A protein and the small-molecule ligand that binds it are described below.
Small molecule (SMILES): Oc1ccc(Br)cc1

Sequence of chain 1.B:
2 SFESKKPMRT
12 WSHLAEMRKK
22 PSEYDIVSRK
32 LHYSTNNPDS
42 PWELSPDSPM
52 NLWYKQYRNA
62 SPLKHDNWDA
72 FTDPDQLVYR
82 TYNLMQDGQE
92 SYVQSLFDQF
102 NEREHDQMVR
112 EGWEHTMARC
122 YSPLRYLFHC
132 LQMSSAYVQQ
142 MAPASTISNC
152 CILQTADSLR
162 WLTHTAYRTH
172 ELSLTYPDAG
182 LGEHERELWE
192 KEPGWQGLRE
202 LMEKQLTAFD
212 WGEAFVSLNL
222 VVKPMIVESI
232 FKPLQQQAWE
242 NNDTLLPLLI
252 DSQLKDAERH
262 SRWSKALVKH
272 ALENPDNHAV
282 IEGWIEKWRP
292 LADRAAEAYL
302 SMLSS

Binding-site contacts:
Ligand atom O1 contacts residue THR164 of chain 1.B at 3.7 Å.
Ligand atom C6 contacts residue TYR168 of chain 1.B at 3.5 Å (hydrophobic).
Ligand atom C6 contacts residue PHE98 of chain 1.B at 3.9 Å (hydrophobic).
Ligand atom O1 contacts residue PRO56 of chain 1.A at 3.8 Å.
Ligand atom C4 contacts residue PHE98 of chain 1.B at 3.5 Å (hydrophobic).
Ligand atom C2 contacts residue GLN95 of chain 1.B at 4.4 Å.
Ligand atom C1 contacts residue PRO56 of chain 1.A at 3.7 Å (hydrophobic).
Ligand atom C1 contacts residue PHE98 of chain 1.B at 4.0 Å (hydrophobic).
Ligand atom C5 contacts residue TYR168 of chain 1.B at 3.1 Å (hydrophobic).
Ligand atom BR4 contacts residue GLN95 of chain 1.B at 3.9 Å.
Ligand atom BR4 contacts residue MET3 of chain 1.A at 2.8 Å.
Ligand atom C2 contacts residue VAL94 of chain 1.B at 4.3 Å (hydrophobic).
Ligand atom BR4 contacts residue PHE98 of chain 1.B at 4.0 Å.
Ligand atom C4 contacts residue TYR168 of chain 1.B at 4.2 Å (hydrophobic).
Ligand atom C6 contacts residue PRO56 of chain 1.A at 4.4 Å (hydrophobic).
Ligand atom BR4 contacts residue TYR168 of chain 1.B at 3.6 Å.
Ligand atom C2 contacts residue PRO56 of chain 1.A at 3.7 Å (hydrophobic).
Ligand atom C2 contacts residue PHE98 of chain 1.B at 4.2 Å (hydrophobic).
Ligand atom C2 contacts residue GLU91 of chain 1.B at 3.3 Å.
Ligand atom C1 contacts residue HIS165 of chain 1.B at 4.1 Å.
Ligand atom C3 contacts residue GLU91 of chain 1.B at 4.5 Å.
Ligand atom C3 contacts residue PHE98 of chain 1.B at 3.9 Å (hydrophobic).
Ligand atom O1 contacts residue HIS165 of chain 1.B at 3.4 Å (h-bond).
Ligand atom C3 contacts residue PRO56 of chain 1.A at 4.3 Å (hydrophobic).
Ligand atom O1 contacts residue GLU91 of chain 1.B at 3.3 Å (salt-bridge).
Ligand atom C3 contacts residue GLN95 of chain 1.B at 3.3 Å.
Ligand atom C1 contacts residue GLU91 of chain 1.B at 3.7 Å.
Ligand atom C5 contacts residue PHE98 of chain 1.B at 3.6 Å (hydrophobic).
Ligand atom C4 contacts residue GLN95 of chain 1.B at 4.0 Å.

Sequence of chain 1.A:
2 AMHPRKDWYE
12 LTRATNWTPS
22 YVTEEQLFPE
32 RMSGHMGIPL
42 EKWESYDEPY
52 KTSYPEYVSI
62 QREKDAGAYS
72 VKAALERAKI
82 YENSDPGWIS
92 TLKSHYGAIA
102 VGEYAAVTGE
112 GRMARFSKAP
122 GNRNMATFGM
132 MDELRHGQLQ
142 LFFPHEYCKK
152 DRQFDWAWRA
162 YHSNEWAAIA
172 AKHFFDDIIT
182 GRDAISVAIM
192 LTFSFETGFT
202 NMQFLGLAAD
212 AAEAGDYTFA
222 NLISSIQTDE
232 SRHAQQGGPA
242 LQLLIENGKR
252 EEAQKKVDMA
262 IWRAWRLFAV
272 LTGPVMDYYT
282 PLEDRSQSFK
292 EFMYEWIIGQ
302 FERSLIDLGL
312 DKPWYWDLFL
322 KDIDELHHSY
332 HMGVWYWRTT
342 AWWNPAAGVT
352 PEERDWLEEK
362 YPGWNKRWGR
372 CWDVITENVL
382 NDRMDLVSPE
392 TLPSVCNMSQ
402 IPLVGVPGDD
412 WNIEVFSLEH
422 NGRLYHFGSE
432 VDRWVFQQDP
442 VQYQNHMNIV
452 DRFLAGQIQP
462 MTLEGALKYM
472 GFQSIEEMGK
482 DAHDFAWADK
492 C